Sequence of chain 1.B:
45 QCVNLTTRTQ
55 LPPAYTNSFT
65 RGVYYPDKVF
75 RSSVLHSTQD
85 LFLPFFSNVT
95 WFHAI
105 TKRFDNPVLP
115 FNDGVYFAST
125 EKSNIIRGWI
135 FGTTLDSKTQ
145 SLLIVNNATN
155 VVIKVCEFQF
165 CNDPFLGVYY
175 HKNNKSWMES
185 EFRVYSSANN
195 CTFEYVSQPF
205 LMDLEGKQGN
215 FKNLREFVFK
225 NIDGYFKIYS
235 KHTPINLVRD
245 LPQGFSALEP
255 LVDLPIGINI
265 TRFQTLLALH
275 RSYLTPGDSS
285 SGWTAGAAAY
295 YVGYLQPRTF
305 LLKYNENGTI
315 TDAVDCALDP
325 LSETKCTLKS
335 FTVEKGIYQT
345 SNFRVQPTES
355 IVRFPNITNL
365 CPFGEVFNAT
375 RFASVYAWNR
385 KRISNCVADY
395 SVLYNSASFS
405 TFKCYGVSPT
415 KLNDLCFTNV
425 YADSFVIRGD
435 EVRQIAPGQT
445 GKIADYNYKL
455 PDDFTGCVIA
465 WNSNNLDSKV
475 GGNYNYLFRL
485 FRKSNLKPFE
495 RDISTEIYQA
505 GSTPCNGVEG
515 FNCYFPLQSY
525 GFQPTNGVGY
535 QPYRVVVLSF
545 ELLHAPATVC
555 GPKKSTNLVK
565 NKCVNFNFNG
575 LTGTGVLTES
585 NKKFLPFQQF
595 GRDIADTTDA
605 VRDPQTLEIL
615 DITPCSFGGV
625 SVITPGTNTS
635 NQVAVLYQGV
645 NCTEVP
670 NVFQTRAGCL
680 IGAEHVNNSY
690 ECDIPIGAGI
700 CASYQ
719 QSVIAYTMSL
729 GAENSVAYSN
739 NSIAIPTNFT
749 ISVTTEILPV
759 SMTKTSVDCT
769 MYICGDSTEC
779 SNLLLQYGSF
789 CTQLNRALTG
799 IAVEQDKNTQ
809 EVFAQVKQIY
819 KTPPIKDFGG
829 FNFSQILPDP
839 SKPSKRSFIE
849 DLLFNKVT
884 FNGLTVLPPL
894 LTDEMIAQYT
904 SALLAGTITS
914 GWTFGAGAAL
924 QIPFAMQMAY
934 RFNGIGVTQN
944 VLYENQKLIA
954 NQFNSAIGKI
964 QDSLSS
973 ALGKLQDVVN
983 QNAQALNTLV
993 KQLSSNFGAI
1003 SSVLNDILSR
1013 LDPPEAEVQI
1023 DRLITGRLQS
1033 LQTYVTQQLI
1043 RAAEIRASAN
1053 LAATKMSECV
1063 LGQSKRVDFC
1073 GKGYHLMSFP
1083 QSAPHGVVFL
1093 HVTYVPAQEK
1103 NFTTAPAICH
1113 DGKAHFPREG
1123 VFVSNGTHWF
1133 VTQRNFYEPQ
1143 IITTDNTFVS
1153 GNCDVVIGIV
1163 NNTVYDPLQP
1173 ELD

A protein and the small-molecule ligand that binds it are described below.
Small molecule (SMILES): CC(=O)N[C@@H]1[C@@H](O)[C@H](O)[C@@H](CO)O[C@H]1O

Sequence of chain 1.A:
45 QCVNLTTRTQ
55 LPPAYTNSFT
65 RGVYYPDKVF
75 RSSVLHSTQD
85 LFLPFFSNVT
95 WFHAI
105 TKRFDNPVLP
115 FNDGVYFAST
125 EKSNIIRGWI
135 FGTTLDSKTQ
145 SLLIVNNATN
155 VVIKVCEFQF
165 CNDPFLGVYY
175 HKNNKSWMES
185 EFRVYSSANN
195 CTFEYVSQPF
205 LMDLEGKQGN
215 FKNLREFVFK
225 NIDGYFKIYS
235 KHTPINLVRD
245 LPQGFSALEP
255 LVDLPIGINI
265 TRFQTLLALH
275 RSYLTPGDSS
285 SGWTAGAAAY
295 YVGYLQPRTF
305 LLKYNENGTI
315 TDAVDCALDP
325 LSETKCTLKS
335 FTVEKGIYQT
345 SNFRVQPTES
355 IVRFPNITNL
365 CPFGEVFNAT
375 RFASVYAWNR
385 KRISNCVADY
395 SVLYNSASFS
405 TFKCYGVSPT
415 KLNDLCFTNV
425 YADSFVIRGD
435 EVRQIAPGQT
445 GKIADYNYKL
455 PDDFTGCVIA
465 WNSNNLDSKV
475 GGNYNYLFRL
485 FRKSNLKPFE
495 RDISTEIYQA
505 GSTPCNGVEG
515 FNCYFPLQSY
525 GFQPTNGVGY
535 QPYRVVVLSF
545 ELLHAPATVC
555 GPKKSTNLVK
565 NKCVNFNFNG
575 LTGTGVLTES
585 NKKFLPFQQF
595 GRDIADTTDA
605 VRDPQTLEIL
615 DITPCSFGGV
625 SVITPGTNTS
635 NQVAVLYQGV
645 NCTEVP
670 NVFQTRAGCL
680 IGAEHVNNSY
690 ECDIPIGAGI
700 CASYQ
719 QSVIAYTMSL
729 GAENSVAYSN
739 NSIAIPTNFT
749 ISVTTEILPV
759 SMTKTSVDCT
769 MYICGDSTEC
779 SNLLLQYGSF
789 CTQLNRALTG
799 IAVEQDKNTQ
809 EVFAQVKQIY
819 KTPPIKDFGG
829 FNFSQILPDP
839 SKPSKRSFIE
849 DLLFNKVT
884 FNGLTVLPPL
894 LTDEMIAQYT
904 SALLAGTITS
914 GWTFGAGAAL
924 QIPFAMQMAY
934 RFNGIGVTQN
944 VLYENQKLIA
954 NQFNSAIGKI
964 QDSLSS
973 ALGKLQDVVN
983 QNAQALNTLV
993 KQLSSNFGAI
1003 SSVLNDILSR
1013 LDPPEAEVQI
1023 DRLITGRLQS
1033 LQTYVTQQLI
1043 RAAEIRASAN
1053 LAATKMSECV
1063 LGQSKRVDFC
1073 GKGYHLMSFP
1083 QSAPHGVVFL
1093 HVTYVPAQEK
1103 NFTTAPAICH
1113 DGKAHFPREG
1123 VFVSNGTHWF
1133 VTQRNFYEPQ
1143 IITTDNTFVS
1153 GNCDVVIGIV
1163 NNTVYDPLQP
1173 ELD

Binding-site contacts:
Ligand atom N2 contacts residue ASN738 of chain 1.A at 2.8 Å (h-bond).
Ligand atom O5 contacts residue ASN738 of chain 1.A at 2.4 Å (h-bond).
Ligand atom O7 contacts residue ASN738 of chain 1.A at 3.6 Å.
Ligand atom C7 contacts residue ASN738 of chain 1.A at 3.4 Å.
Ligand atom C2 contacts residue ASN738 of chain 1.A at 2.4 Å.
Ligand atom O5 contacts residue ASP825 of chain 1.B at 4.0 Å.
Ligand atom C1 contacts residue ASN738 of chain 1.A at 1.4 Å.
Ligand atom C8 contacts residue GLY1160 of chain 1.A at 3.5 Å.
Ligand atom C4 contacts residue ASN738 of chain 1.A at 4.2 Å.
Ligand atom C3 contacts residue ASN738 of chain 1.A at 3.8 Å.
Ligand atom C5 contacts residue ASN738 of chain 1.A at 3.7 Å.
Ligand atom C8 contacts residue ASN738 of chain 1.A at 4.5 Å.
Ligand atom O7 contacts residue ILE1159 of chain 1.A at 4.2 Å.
Ligand atom C8 contacts residue ILE1159 of chain 1.A at 4.3 Å (hydrophobic).